Sequence of chain 1.A:
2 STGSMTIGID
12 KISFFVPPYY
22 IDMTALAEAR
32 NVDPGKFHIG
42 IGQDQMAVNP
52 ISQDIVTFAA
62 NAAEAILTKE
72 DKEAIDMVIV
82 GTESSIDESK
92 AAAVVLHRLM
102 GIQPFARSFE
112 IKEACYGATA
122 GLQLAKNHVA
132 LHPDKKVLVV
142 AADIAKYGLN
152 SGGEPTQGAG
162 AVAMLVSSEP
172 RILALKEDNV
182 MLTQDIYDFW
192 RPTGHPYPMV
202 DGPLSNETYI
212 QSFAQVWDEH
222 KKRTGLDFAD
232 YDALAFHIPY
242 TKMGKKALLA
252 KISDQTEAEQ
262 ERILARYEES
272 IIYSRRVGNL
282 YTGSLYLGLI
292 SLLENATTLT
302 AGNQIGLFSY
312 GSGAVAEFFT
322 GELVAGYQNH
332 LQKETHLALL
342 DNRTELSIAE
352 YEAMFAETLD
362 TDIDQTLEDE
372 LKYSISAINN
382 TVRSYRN

Binding-site contacts:
Ligand atom C4 contacts residue GLU84 of chain 1.A at 3.3 Å.
Ligand atom C2 contacts residue HIS238 of chain 1.A at 3.9 Å.
Ligand atom C10 contacts residue PHE190 of chain 1.A at 3.1 Å (hydrophobic).
Ligand atom C20 contacts residue PRO240 of chain 1.A at 3.9 Å (hydrophobic).
Ligand atom C14 contacts residue GLY154 of chain 1.A at 3.8 Å.
Ligand atom O2 contacts residue SER313 of chain 1.A at 2.9 Å (h-bond).
Ligand atom O6 contacts residue HIS238 of chain 1.A at 2.6 Å (h-bond).
Ligand atom O5 contacts residue GLU84 of chain 1.A at 2.9 Å (salt-bridge).
Ligand atom C4 contacts residue PHE190 of chain 1.A at 3.5 Å (hydrophobic).
Ligand atom C9 contacts residue GLY153 of chain 1.A at 3.3 Å.
Ligand atom O1 contacts residue GLY153 of chain 1.A at 3.6 Å.
Ligand atom O2 contacts residue ALA115 of chain 1.A at 3.6 Å.
Ligand atom C13 contacts residue ASN207 of chain 1.A at 3.5 Å.
Ligand atom C4 contacts residue TYR282 of chain 1.A at 3.8 Å (hydrophobic).
Ligand atom C11 contacts residue TYR148 of chain 1.A at 3.5 Å (hydrophobic).
Ligand atom C8 contacts residue CYS116 of chain 1.A at 1.8 Å (hydrophobic).
Ligand atom C8 contacts residue HIS238 of chain 1.A at 3.7 Å.
Ligand atom C6 contacts residue GLY154 of chain 1.A at 3.8 Å.
Ligand atom C11 contacts residue SER206 of chain 1.A at 3.9 Å.
Ligand atom C7 contacts residue GLY154 of chain 1.A at 3.6 Å.
Ligand atom C12 contacts residue TYR241 of chain 1.A at 3.9 Å (hydrophobic).
Ligand atom C2 contacts residue CYS116 of chain 1.A at 3.4 Å (hydrophobic).
Ligand atom O5 contacts residue SER90 of chain 1.B at 3.8 Å.
Ligand atom O5 contacts residue PHE190 of chain 1.A at 2.9 Å.
Ligand atom C6 contacts residue GLY153 of chain 1.A at 3.0 Å.
Ligand atom C11 contacts residue PHE190 of chain 1.A at 3.4 Å (hydrophobic).
Ligand atom C4 contacts residue CYS116 of chain 1.A at 2.9 Å (hydrophobic).
Ligand atom O2 contacts residue GLY312 of chain 1.A at 3.3 Å.
Ligand atom C21 contacts residue GLY153 of chain 1.A at 3.2 Å.
Ligand atom O6 contacts residue CYS116 of chain 1.A at 3.4 Å (h-bond).
Ligand atom C1 contacts residue SER313 of chain 1.A at 3.3 Å.
Ligand atom O5 contacts residue CYS116 of chain 1.A at 3.5 Å (h-bond).
Ligand atom O2 contacts residue TYR311 of chain 1.A at 3.5 Å (h-bond).
Ligand atom C21 contacts residue ILE42 of chain 1.A at 3.2 Å (hydrophobic).
Ligand atom O2 contacts residue CYS116 of chain 1.A at 2.7 Å (h-bond).
Ligand atom O5 contacts residue SER313 of chain 1.A at 3.8 Å.
Ligand atom O5 contacts residue ALA115 of chain 1.A at 3.4 Å.
Ligand atom C1 contacts residue CYS116 of chain 1.A at 2.8 Å (hydrophobic).
Ligand atom C10 contacts residue TYR148 of chain 1.A at 3.1 Å (hydrophobic).
Ligand atom C20 contacts residue TYR148 of chain 1.A at 3.7 Å (hydrophobic).

Sequence of chain 1.B:
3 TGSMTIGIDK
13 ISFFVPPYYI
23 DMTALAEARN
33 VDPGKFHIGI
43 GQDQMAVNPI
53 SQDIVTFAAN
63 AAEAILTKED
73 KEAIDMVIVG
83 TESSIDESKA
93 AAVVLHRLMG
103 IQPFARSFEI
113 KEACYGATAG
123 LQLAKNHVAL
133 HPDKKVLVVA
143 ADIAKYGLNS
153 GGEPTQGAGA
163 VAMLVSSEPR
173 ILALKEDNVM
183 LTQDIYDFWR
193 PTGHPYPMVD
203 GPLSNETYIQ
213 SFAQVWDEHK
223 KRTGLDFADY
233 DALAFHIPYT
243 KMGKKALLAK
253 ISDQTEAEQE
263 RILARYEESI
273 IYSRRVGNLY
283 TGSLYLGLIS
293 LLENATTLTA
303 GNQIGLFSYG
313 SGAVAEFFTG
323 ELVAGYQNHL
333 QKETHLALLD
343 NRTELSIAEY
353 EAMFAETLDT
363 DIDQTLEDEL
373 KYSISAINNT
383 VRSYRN

A protein and the small-molecule ligand that binds it are described below.
Small molecule (SMILES): CC(=CC(=O)O)C=C(C)C[C@H](C)CCCC[C@@H](O)[C@H](C=O)CO